The protein below binds the small molecule below.
Small molecule (SMILES): CC(=O)N[C@@H]1[C@@H](O)[C@H](O)[C@@H](CO)O[C@H]1O

Binding-site contacts:
Ligand atom O5 contacts residue VAL314 of chain 47.K at 3.8 Å.
Ligand atom C8 contacts residue ASN315 of chain 47.K at 3.5 Å.
Ligand atom C3 contacts residue ASN315 of chain 47.K at 3.8 Å.
Ligand atom C1 contacts residue ASN315 of chain 47.K at 1.4 Å.
Ligand atom C7 contacts residue ASN315 of chain 47.K at 3.3 Å.
Ligand atom O5 contacts residue ASN315 of chain 47.K at 2.4 Å (h-bond).
Ligand atom C1 contacts residue VAL314 of chain 47.K at 4.4 Å (hydrophobic).
Ligand atom C2 contacts residue ASN315 of chain 47.K at 2.5 Å.
Ligand atom O5 contacts residue THR313 of chain 47.K at 4.3 Å.
Ligand atom C6 contacts residue ASN315 of chain 47.K at 4.5 Å.
Ligand atom C8 contacts residue ILE281 of chain 47.K at 4.5 Å (hydrophobic).
Ligand atom N2 contacts residue ASN315 of chain 47.K at 2.8 Å (h-bond).
Ligand atom C6 contacts residue THR313 of chain 47.K at 4.5 Å.
Ligand atom O7 contacts residue ASN315 of chain 47.K at 4.2 Å.
Ligand atom C5 contacts residue ASN315 of chain 47.K at 3.7 Å.
Ligand atom C4 contacts residue ASN315 of chain 47.K at 4.3 Å.

Sequence of chain 47.K:
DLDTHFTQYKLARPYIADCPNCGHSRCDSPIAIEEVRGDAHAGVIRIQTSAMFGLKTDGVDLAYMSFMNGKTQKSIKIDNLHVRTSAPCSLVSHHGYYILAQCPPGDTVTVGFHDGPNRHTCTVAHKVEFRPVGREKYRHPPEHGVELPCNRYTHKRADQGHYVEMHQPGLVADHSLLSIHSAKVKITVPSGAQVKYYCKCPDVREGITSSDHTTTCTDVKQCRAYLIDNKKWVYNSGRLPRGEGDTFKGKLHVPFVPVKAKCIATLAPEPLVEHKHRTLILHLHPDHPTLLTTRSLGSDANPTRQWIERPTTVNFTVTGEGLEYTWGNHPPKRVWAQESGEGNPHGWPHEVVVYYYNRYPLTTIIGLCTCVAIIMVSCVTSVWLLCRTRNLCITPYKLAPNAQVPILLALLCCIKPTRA